A small-molecule ligand and the protein it binds are described below.
Small molecule (SMILES): CC(=O)N[C@@H]1[C@@H](O)[C@H](O)[C@@H](CO)O[C@H]1O

Binding-site contacts:
Ligand atom C5 contacts residue ASN676 of chain 1.A at 3.8 Å.
Ligand atom O5 contacts residue ASN676 of chain 1.A at 2.4 Å (h-bond).
Ligand atom C2 contacts residue ASN676 of chain 1.A at 2.5 Å.
Ligand atom C8 contacts residue HIS674 of chain 1.A at 3.1 Å.
Ligand atom C7 contacts residue HIS674 of chain 1.A at 3.9 Å.
Ligand atom C8 contacts residue VAL675 of chain 1.A at 4.2 Å (hydrophobic).
Ligand atom C4 contacts residue ASN676 of chain 1.A at 4.3 Å.
Ligand atom O7 contacts residue HIS674 of chain 1.A at 3.8 Å.
Ligand atom N2 contacts residue ASN676 of chain 1.A at 3.0 Å (h-bond).
Ligand atom C1 contacts residue ASN676 of chain 1.A at 1.5 Å.
Ligand atom O7 contacts residue ASN676 of chain 1.A at 3.3 Å (h-bond).
Ligand atom C7 contacts residue ASN676 of chain 1.A at 3.3 Å.
Ligand atom C3 contacts residue ASN676 of chain 1.A at 3.9 Å.
Ligand atom C8 contacts residue ASN676 of chain 1.A at 3.8 Å.

Sequence of chain 1.A:
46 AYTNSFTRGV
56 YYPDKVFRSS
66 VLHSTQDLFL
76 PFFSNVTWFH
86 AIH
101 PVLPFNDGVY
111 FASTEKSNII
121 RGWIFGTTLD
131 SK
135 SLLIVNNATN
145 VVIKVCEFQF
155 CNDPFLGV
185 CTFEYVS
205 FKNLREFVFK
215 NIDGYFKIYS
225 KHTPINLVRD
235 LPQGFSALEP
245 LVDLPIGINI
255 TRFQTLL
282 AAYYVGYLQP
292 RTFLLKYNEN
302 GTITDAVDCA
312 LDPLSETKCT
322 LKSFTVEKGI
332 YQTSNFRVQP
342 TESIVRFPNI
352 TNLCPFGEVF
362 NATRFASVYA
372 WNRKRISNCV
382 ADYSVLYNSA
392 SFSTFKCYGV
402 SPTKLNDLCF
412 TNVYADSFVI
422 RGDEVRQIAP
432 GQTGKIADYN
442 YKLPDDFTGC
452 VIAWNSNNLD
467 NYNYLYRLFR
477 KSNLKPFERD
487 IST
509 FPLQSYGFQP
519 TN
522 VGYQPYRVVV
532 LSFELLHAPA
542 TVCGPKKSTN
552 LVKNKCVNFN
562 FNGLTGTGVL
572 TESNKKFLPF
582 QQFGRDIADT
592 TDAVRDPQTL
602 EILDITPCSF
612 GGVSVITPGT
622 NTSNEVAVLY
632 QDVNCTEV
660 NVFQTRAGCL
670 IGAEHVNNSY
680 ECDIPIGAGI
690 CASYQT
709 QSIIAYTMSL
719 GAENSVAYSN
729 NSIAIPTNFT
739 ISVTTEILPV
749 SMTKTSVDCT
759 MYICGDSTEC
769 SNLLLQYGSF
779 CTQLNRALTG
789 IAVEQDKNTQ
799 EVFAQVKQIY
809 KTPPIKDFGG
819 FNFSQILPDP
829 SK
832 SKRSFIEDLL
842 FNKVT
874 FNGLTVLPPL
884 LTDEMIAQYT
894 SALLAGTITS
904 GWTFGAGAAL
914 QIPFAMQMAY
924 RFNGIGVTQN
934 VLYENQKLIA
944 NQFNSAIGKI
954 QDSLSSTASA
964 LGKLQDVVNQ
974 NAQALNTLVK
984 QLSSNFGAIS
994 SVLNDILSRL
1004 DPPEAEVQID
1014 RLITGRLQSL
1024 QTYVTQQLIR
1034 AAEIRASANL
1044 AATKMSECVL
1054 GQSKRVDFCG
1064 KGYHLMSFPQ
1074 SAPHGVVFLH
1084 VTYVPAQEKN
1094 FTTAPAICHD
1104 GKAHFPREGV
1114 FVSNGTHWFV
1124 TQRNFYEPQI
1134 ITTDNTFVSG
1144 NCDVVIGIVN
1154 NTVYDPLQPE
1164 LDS